Sequence of chain 1.C:
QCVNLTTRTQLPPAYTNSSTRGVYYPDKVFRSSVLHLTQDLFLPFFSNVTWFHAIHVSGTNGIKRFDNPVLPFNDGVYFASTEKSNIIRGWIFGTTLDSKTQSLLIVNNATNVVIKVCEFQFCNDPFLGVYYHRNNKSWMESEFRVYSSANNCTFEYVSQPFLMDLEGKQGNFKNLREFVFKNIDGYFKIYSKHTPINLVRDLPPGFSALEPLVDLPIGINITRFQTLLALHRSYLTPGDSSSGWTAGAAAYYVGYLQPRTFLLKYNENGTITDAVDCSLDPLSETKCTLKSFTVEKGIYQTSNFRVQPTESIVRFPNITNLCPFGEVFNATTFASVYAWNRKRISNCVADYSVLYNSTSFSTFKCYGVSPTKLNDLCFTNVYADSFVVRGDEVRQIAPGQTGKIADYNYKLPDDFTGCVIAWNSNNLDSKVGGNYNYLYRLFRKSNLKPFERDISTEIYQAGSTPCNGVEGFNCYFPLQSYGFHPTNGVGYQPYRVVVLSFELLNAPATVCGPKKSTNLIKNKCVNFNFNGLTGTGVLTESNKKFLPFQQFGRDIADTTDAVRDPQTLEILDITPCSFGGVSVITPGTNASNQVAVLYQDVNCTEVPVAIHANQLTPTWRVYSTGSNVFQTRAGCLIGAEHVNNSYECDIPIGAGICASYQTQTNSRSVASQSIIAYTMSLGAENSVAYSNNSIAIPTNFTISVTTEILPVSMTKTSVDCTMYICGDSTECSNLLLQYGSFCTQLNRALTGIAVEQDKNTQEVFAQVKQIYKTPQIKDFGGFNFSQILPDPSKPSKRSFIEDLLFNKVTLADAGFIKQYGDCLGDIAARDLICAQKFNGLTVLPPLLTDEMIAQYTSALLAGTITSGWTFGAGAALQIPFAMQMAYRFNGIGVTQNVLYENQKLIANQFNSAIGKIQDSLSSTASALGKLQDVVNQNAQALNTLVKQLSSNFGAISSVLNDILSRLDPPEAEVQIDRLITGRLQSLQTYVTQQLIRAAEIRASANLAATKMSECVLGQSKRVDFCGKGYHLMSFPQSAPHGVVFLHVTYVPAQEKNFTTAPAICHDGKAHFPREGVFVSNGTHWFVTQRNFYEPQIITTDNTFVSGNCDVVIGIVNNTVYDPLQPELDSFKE

Binding-site contacts:
Ligand atom O3 contacts residue ALA702 of chain 1.B at 3.5 Å.
Ligand atom C2 contacts residue GLN891 of chain 1.C at 4.4 Å.
Ligand atom C2 contacts residue ASN1070 of chain 1.B at 2.4 Å.
Ligand atom N2 contacts residue ASN1070 of chain 1.B at 2.8 Å (h-bond).
Ligand atom C6 contacts residue VAL701 of chain 1.B at 4.4 Å (hydrophobic).
Ligand atom C2 contacts residue ALA702 of chain 1.B at 4.3 Å (hydrophobic).
Ligand atom O6 contacts residue SER700 of chain 1.B at 4.3 Å.
Ligand atom C7 contacts residue ASN1070 of chain 1.B at 4.1 Å.
Ligand atom C6 contacts residue ALA702 of chain 1.B at 3.5 Å (hydrophobic).
Ligand atom C6 contacts residue SER700 of chain 1.B at 3.5 Å.
Ligand atom C5 contacts residue ALA702 of chain 1.B at 4.4 Å (hydrophobic).
Ligand atom C3 contacts residue ASN1070 of chain 1.B at 3.7 Å.
Ligand atom O7 contacts residue SER704 of chain 1.B at 4.0 Å.
Ligand atom O7 contacts residue ALA702 of chain 1.B at 3.1 Å.
Ligand atom C5 contacts residue SER700 of chain 1.B at 4.5 Å.
Ligand atom O6 contacts residue ALA702 of chain 1.B at 3.2 Å.
Ligand atom O5 contacts residue ALA702 of chain 1.B at 4.1 Å.
Ligand atom O4 contacts residue SER700 of chain 1.B at 3.8 Å.
Ligand atom C1 contacts residue ASN1070 of chain 1.B at 1.4 Å.
Ligand atom N2 contacts residue ALA702 of chain 1.B at 4.5 Å.
Ligand atom O5 contacts residue ASN1070 of chain 1.B at 2.3 Å (h-bond).
Ligand atom C4 contacts residue ASN1070 of chain 1.B at 4.2 Å.
Ligand atom C3 contacts residue ALA702 of chain 1.B at 4.5 Å (hydrophobic).
Ligand atom C7 contacts residue ALA702 of chain 1.B at 4.1 Å (hydrophobic).
Ligand atom C5 contacts residue ASN1070 of chain 1.B at 3.6 Å.

A protein and the small-molecule ligand that binds it are described below.
Small molecule (SMILES): CC(=O)N[C@H]1[C@H](O[C@H]2[C@H](O)[C@@H](NC(C)=O)CO[C@@H]2CO)O[C@H](CO)[C@@H](O)[C@@H]1O

Sequence of chain 1.B:
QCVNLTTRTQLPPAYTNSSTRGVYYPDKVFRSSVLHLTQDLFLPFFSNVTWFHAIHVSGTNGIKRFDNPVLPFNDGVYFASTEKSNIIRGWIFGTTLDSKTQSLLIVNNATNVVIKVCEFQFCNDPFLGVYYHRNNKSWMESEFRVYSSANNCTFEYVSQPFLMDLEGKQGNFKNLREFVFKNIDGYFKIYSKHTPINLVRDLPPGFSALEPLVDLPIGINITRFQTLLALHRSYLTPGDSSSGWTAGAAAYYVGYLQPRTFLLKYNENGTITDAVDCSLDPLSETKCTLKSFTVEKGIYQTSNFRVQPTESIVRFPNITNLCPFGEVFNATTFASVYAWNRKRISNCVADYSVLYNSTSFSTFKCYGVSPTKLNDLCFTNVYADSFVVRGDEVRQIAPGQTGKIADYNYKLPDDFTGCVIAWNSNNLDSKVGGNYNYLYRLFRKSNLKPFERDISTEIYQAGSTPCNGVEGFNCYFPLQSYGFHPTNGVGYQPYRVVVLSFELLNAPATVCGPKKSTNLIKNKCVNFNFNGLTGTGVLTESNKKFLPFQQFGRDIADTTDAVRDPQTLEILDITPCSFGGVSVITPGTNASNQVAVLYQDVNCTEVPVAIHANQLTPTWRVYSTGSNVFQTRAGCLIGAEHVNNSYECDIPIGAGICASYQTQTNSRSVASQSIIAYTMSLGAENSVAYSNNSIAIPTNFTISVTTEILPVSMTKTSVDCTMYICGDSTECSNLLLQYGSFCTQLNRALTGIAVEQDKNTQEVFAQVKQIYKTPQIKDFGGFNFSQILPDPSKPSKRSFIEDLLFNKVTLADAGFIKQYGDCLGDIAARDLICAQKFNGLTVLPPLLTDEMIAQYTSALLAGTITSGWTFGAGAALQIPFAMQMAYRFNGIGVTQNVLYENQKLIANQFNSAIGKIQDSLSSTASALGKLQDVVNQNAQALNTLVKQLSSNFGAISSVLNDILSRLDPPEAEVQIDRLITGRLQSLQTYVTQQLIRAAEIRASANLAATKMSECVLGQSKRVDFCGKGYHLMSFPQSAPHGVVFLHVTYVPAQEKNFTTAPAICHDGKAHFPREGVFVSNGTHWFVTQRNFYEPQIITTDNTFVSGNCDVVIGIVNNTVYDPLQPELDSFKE